Sequence of chain 1.B:
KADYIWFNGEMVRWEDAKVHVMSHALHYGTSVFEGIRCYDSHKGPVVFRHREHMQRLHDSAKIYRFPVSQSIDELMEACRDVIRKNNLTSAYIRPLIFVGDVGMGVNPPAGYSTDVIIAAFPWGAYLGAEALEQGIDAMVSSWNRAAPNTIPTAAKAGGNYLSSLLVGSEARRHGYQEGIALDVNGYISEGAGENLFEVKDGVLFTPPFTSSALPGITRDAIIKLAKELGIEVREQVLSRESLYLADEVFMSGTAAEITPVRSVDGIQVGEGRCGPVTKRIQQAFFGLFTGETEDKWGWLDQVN

Sequence of chain 2.A:
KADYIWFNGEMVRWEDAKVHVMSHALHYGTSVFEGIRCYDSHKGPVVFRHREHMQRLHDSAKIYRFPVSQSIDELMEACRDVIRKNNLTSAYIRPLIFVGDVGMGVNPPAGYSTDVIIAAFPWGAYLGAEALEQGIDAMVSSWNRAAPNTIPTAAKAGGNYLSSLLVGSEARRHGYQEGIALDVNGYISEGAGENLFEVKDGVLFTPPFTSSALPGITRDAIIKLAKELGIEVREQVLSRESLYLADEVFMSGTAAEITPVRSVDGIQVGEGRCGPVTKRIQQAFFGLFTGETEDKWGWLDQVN

A small-molecule ligand and the protein it binds are described below.
Small molecule (SMILES): O=C(O)CCCC(=O)O

Binding-site contacts:
Ligand atom O3 contacts residue TRP127 of chain 1.B at 3.7 Å.
Ligand atom O3 contacts residue VAL110 of chain 2.A at 4.0 Å.
Ligand atom O4 contacts residue GLY109 of chain 2.A at 3.8 Å.
Ligand atom C5 contacts residue TYR130 of chain 1.B at 3.4 Å (hydrophobic).
Ligand atom C1 contacts residue THR258 of chain 1.B at 4.2 Å.
Ligand atom C5 contacts residue TRP127 of chain 1.B at 4.3 Å (hydrophobic).
Ligand atom O1 contacts residue TYR96 of chain 1.B at 2.5 Å (h-bond).
Ligand atom O2 contacts residue GLY257 of chain 1.B at 4.1 Å.
Ligand atom C1 contacts residue PLP1 of chain 1.F at 3.9 Å.
Ligand atom C5 contacts residue ARG98 of chain 1.B at 4.1 Å.
Ligand atom O2 contacts residue THR258 of chain 1.B at 3.3 Å (h-bond).
Ligand atom C3 contacts residue TYR96 of chain 1.B at 3.7 Å (hydrophobic).
Ligand atom O3 contacts residue TYR32 of chain 2.A at 2.4 Å (h-bond).
Ligand atom O2 contacts residue ALA259 of chain 1.B at 2.8 Å (h-bond).
Ligand atom C1 contacts residue TYR96 of chain 1.B at 3.5 Å (hydrophobic).
Ligand atom C5 contacts residue TYR32 of chain 2.A at 3.4 Å (hydrophobic).
Ligand atom C3 contacts residue ALA259 of chain 1.B at 4.0 Å (hydrophobic).
Ligand atom O1 contacts residue ALA259 of chain 1.B at 3.9 Å.
Ligand atom O1 contacts residue THR258 of chain 1.B at 3.9 Å.
Ligand atom C2 contacts residue TYR165 of chain 1.B at 4.1 Å (hydrophobic).
Ligand atom O4 contacts residue VAL110 of chain 2.A at 2.9 Å (h-bond).
Ligand atom C5 contacts residue MET108 of chain 2.A at 4.1 Å (hydrophobic).
Ligand atom O1 contacts residue GLY39 of chain 1.B at 3.4 Å.
Ligand atom O3 contacts residue ARG98 of chain 1.B at 3.0 Å (salt-bridge).
Ligand atom O4 contacts residue TYR130 of chain 1.B at 2.5 Å (h-bond).
Ligand atom C2 contacts residue TYR96 of chain 1.B at 4.0 Å (hydrophobic).
Ligand atom C4 contacts residue TYR130 of chain 1.B at 3.8 Å (hydrophobic).
Ligand atom C2 contacts residue ALA259 of chain 1.B at 4.2 Å (hydrophobic).
Ligand atom C2 contacts residue PLP1 of chain 1.F at 3.8 Å.
Ligand atom O2 contacts residue PLP1 of chain 1.F at 3.8 Å.
Ligand atom C1 contacts residue ALA259 of chain 1.B at 3.6 Å (hydrophobic).
Ligand atom C5 contacts residue VAL110 of chain 2.A at 3.8 Å (hydrophobic).
Ligand atom C3 contacts residue ARG98 of chain 1.B at 4.0 Å.
Ligand atom O4 contacts residue TYR32 of chain 2.A at 3.9 Å.
Ligand atom O4 contacts residue MET108 of chain 2.A at 4.2 Å.
Ligand atom C4 contacts residue TYR165 of chain 1.B at 3.8 Å (hydrophobic).
Ligand atom C5 contacts residue TYR165 of chain 1.B at 4.3 Å (hydrophobic).
Ligand atom O3 contacts residue GLY109 of chain 2.A at 4.2 Å.
Ligand atom C2 contacts residue LYS160 of chain 1.B at 4.3 Å.
Ligand atom O3 contacts residue MET108 of chain 2.A at 3.2 Å (h-bond).